Binding-site contacts:
Ligand atom CD2 contacts residue MET485 of chain 1.HA at 4.0 Å (hydrophobic).
Ligand atom CG1 contacts residue THR488 of chain 1.HA at 4.2 Å.
Ligand atom CB contacts residue LEU534 of chain 1.HA at 4.3 Å (hydrophobic).
Ligand atom CD1 contacts residue LEU413 of chain 1.HA at 4.1 Å (hydrophobic).
Ligand atom CB contacts residue TYR537 of chain 1.HA at 3.0 Å (hydrophobic).
Ligand atom CA contacts residue TYR537 of chain 1.HA at 4.5 Å (hydrophobic).
Ligand atom OD1 contacts residue TYR533 of chain 1.HA at 3.4 Å.
Ligand atom CD2 contacts residue ALA484 of chain 1.HA at 3.6 Å (hydrophobic).
Ligand atom C contacts residue HIS409 of chain 1.HA at 4.4 Å.
Ligand atom CB contacts residue TYR533 of chain 1.HA at 3.6 Å (hydrophobic).
Ligand atom CD2 contacts residue THR488 of chain 1.HA at 4.2 Å.
Ligand atom CD1 contacts residue THR488 of chain 1.HA at 4.2 Å.
Ligand atom CE1 contacts residue LEU413 of chain 1.HA at 4.2 Å (hydrophobic).
Ligand atom CD1 contacts residue ILE535 of chain 1.HA at 4.0 Å (hydrophobic).
Ligand atom CD1 contacts residue PHE402 of chain 1.HA at 4.0 Å (hydrophobic).
Ligand atom CG contacts residue TYR533 of chain 1.HA at 3.3 Å (hydrophobic).
Ligand atom O contacts residue LEU534 of chain 1.HA at 4.3 Å.
Ligand atom O contacts residue HIS409 of chain 1.HA at 3.6 Å.
Ligand atom CB contacts residue GLU481 of chain 1.HA at 3.6 Å.
Ligand atom CD contacts residue TYR537 of chain 1.HA at 4.5 Å (hydrophobic).
Ligand atom CB contacts residue THR488 of chain 1.HA at 4.4 Å.
Ligand atom CD1 contacts residue ILE535 of chain 1.HA at 4.0 Å (hydrophobic).
Ligand atom CD1 contacts residue GLN538 of chain 1.HA at 3.1 Å.
Ligand atom N contacts residue PRO536 of chain 1.HA at 4.2 Å.
Ligand atom NE2 contacts residue PRO536 of chain 1.HA at 4.2 Å.
Ligand atom CA contacts residue ILE535 of chain 1.HA at 3.8 Å (hydrophobic).
Ligand atom N contacts residue ILE535 of chain 1.HA at 3.7 Å.
Ligand atom CG contacts residue TYR537 of chain 1.HA at 3.2 Å (hydrophobic).
Ligand atom CB contacts residue ILE535 of chain 1.HA at 4.2 Å (hydrophobic).
Ligand atom CG contacts residue PRO536 of chain 1.HA at 4.5 Å (hydrophobic).
Ligand atom O contacts residue PRO536 of chain 1.HA at 3.8 Å.
Ligand atom ND2 contacts residue TYR533 of chain 1.HA at 3.7 Å.

A small-molecule ligand and the protein it binds are described below.
Small molecule (SMILES): CC[C@H](C)[C@H](NC(=O)[C@H](CO)NC(=O)[C@H](CC(=O)O)NC(=O)[C@@H](N)CCC(=O)O)C(=O)N[C@@H](CC(C)C)C(=O)N[C@@H](CCC(N)=O)C(=O)N1CCC[C@H]1C(=O)NCC(=O)N[C@@H](C)C(=O)N[C@@H](Cc1ccccc1)C(=O)N[C@@H](CO)C(=O)N[C@@H](C)C(=O)N[C@H](C=O)CC(N)=O

Sequence of chain 1.HA:
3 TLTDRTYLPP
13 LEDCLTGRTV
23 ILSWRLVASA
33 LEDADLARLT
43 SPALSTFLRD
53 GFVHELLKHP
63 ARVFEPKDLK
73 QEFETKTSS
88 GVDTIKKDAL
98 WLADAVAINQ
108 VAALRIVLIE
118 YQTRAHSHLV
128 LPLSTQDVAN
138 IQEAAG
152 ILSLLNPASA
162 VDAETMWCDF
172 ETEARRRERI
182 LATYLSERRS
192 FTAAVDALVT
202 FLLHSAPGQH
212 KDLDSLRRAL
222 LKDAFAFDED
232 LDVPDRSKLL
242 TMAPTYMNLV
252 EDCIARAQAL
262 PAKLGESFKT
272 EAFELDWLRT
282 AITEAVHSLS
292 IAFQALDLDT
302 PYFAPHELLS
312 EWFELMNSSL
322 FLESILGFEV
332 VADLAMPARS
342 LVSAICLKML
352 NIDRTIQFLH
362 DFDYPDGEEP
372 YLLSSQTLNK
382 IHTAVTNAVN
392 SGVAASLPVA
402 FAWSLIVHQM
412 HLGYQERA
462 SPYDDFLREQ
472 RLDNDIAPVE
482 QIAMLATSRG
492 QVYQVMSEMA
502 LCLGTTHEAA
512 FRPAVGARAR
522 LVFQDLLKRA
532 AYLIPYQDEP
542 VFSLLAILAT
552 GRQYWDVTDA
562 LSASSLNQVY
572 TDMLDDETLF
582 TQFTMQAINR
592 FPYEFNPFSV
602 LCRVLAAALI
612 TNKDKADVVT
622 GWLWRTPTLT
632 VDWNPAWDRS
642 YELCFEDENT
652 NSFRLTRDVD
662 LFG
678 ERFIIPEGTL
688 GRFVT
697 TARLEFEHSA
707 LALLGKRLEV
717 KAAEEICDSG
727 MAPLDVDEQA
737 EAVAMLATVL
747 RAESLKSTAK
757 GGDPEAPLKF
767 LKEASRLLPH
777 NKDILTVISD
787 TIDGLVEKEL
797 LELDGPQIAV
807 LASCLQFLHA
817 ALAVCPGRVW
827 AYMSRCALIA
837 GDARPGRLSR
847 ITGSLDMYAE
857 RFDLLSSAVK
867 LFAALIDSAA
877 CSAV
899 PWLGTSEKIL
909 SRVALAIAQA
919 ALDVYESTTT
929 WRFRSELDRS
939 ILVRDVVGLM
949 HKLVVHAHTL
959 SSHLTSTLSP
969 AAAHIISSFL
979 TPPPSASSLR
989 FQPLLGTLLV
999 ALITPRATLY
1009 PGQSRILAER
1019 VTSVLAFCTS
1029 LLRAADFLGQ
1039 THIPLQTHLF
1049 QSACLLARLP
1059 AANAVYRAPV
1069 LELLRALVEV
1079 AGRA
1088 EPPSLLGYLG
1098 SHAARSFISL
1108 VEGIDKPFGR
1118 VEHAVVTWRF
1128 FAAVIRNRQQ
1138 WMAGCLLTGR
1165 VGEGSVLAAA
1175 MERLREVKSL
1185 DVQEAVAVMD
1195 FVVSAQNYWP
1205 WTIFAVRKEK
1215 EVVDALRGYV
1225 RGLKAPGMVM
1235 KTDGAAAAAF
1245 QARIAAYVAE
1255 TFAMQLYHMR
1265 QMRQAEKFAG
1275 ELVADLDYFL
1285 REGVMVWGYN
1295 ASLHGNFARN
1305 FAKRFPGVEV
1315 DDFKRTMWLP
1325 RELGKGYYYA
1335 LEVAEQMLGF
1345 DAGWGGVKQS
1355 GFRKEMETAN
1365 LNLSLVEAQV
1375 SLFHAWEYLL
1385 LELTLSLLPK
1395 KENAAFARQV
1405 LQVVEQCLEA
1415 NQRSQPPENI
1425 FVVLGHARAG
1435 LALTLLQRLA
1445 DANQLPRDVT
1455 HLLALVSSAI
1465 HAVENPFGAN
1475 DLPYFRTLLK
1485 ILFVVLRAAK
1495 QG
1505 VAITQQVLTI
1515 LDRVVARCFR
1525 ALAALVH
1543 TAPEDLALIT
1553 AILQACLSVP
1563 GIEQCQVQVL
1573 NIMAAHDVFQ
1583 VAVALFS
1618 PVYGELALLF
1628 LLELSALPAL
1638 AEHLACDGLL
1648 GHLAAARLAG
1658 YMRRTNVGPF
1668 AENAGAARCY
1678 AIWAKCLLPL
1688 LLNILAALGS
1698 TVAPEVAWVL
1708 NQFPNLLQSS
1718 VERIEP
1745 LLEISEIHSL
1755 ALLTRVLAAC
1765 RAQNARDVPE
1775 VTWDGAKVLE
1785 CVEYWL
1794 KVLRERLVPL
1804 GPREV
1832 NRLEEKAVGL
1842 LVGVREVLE